Binding-site contacts:
Ligand atom C10 contacts residue PHE121 of chain 1.A at 3.7 Å (hydrophobic).
Ligand atom C5 contacts residue GLN84 of chain 1.A at 4.0 Å.
Ligand atom C9 contacts residue HIS20 of chain 1.A at 4.0 Å.
Ligand atom C11 contacts residue PHE200 of chain 1.A at 4.1 Å (hydrophobic).
Ligand atom C6 contacts residue GLN84 of chain 1.A at 3.8 Å.
Ligand atom C15 contacts residue PHE121 of chain 1.A at 3.8 Å (hydrophobic).
Ligand atom C5 contacts residue PHE200 of chain 1.A at 3.7 Å (hydrophobic).
Ligand atom C5 contacts residue PHE372 of chain 1.A at 3.6 Å (hydrophobic).
Ligand atom O30 contacts residue SER18 of chain 1.A at 3.7 Å.
Ligand atom O27 contacts residue HIS20 of chain 1.A at 2.7 Å (h-bond).
Ligand atom C17 contacts residue ASP374 of chain 1.A at 4.0 Å.
Ligand atom C16 contacts residue HIS150 of chain 1.A at 3.7 Å.
Ligand atom O24 contacts residue GLN188 of chain 1.A at 3.4 Å (h-bond).
Ligand atom C3 contacts residue PHE372 of chain 1.A at 3.9 Å (hydrophobic).
Ligand atom C9 contacts residue SER18 of chain 1.A at 3.8 Å.
Ligand atom C15 contacts residue PHE200 of chain 1.A at 4.0 Å (hydrophobic).
Ligand atom C15 contacts residue GLY373 of chain 1.A at 4.0 Å.
Ligand atom O29 contacts residue GLN84 of chain 1.A at 3.0 Å (h-bond).
Ligand atom C14 contacts residue PHE121 of chain 1.A at 3.7 Å (hydrophobic).
Ligand atom C17 contacts residue HIS150 of chain 1.A at 3.7 Å.
Ligand atom C16 contacts residue LEU204 of chain 1.A at 4.1 Å (hydrophobic).
Ligand atom O24 contacts residue HIS150 of chain 1.A at 2.9 Å (h-bond).
Ligand atom C11 contacts residue PHE121 of chain 1.A at 4.1 Å (hydrophobic).
Ligand atom C19 contacts residue ASP374 of chain 1.A at 4.0 Å.
Ligand atom C19 contacts residue PHE121 of chain 1.A at 3.9 Å (hydrophobic).
Ligand atom O24 contacts residue TRP140 of chain 1.A at 4.0 Å.
Ligand atom C10 contacts residue HIS20 of chain 1.A at 3.7 Å.
Ligand atom O24 contacts residue ASP374 of chain 1.A at 4.0 Å.
Ligand atom C1 contacts residue ILE87 of chain 1.A at 3.7 Å (hydrophobic).
Ligand atom C4 contacts residue PHE372 of chain 1.A at 3.5 Å (hydrophobic).
Ligand atom O27 contacts residue U2F1 of chain 1.C at 3.8 Å.
Ligand atom O24 contacts residue SER146 of chain 1.A at 3.6 Å.
Ligand atom O13 contacts residue HIS20 of chain 1.A at 3.4 Å (h-bond).
Ligand atom O12 contacts residue PHE372 of chain 1.A at 3.6 Å.
Ligand atom O13 contacts residue SER18 of chain 1.A at 2.7 Å (h-bond).
Ligand atom O27 contacts residue PHE121 of chain 1.A at 3.5 Å.
Ligand atom O12 contacts residue PHE200 of chain 1.A at 3.6 Å.
Ligand atom C4 contacts residue PHE200 of chain 1.A at 3.7 Å (hydrophobic).
Ligand atom C2 contacts residue ILE87 of chain 1.A at 4.0 Å (hydrophobic).
Ligand atom C18 contacts residue ASP374 of chain 1.A at 3.8 Å.

A protein and the small-molecule ligand that binds it are described below.
Small molecule (SMILES): O=c1c(O)c(-c2ccc(O)cc2)oc2cc(O)cc(O)c12

Sequence of chain 1.A:
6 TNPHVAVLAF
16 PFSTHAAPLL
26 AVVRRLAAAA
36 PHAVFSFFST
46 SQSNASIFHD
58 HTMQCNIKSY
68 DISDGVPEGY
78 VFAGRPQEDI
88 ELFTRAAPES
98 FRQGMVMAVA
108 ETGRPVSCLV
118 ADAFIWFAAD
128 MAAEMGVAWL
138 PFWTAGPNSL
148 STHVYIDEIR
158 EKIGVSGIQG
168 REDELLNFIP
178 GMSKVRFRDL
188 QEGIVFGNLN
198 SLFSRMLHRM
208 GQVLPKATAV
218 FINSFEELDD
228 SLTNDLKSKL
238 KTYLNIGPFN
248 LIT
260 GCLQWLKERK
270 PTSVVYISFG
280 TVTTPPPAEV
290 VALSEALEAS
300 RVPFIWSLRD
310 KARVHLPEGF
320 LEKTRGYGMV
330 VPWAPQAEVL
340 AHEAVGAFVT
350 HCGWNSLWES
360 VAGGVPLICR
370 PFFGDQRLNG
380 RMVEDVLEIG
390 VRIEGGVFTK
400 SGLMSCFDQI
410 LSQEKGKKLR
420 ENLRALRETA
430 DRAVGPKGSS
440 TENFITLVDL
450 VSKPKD